This protein binds this small molecule.
Small molecule (SMILES): C=CC[C@@H]1/C=C(\C)C[C@H](C)C[C@H](OC)[C@H]2O[C@@](O)(C(=O)C(=O)N3CCCC[C@H]3C(=O)O[C@H](/C(C)=C/[C@@H]3CC[C@@H](O)[C@H](OC)C3)[C@H](C)[C@@H](O)CC1=O)[C@H](C)C[C@@H]2OC

Binding-site contacts:
Ligand atom C38 contacts residue BTB1 of chain 1.J at 3.5 Å.
Ligand atom C15 contacts residue TYR13 of chain 1.B at 3.8 Å (hydrophobic).
Ligand atom O2 contacts residue LEU36 of chain 1.B at 3.2 Å.
Ligand atom C34 contacts residue BTB1 of chain 1.J at 3.8 Å.
Ligand atom C28 contacts residue ASN35 of chain 1.B at 3.5 Å.
Ligand atom C45 contacts residue ALA62 of chain 1.B at 3.7 Å (hydrophobic).
Ligand atom C8 contacts residue TYR63 of chain 1.B at 3.5 Å (hydrophobic).
Ligand atom O5 contacts residue TYR13 of chain 1.B at 3.9 Å.
Ligand atom C22 contacts residue BTB1 of chain 1.J at 3.4 Å.
Ligand atom C26 contacts residue ASN35 of chain 1.B at 3.6 Å.
Ligand atom O4 contacts residue ASP23 of chain 1.B at 3.5 Å (salt-bridge).
Ligand atom O2 contacts residue ILE37 of chain 1.B at 2.9 Å (h-bond).
Ligand atom O4 contacts residue PHE128 of chain 1.B at 3.8 Å.
Ligand atom C1 contacts residue LEU36 of chain 1.B at 3.9 Å (hydrophobic).
Ligand atom C41 contacts residue LEU27 of chain 1.B at 3.7 Å (hydrophobic).
Ligand atom O9 contacts residue BTB1 of chain 1.J at 3.7 Å.
Ligand atom O10 contacts residue ASN35 of chain 1.B at 2.6 Å (h-bond).
Ligand atom C35 contacts residue LEU121 of chain 1.B at 3.6 Å (hydrophobic).
Ligand atom C42 contacts residue TYR63 of chain 1.B at 3.5 Å (hydrophobic).
Ligand atom C4 contacts residue LEU27 of chain 1.B at 3.8 Å (hydrophobic).
Ligand atom O5 contacts residue ASP23 of chain 1.B at 3.3 Å (salt-bridge).
Ligand atom C35 contacts residue TYR63 of chain 1.B at 3.4 Å (hydrophobic).
Ligand atom C9 contacts residue ASP23 of chain 1.B at 4.0 Å.
Ligand atom C23 contacts residue BTB1 of chain 1.J at 3.4 Å.
Ligand atom C14 contacts residue ASP23 of chain 1.B at 3.6 Å.
Ligand atom C45 contacts residue TYR63 of chain 1.B at 3.6 Å (hydrophobic).
Ligand atom C30 contacts residue ILE37 of chain 1.B at 3.8 Å (hydrophobic).
Ligand atom O4 contacts residue TYR13 of chain 1.B at 3.4 Å.
Ligand atom O4 contacts residue LEU15 of chain 1.B at 3.5 Å.
Ligand atom O3 contacts residue PHE128 of chain 1.B at 3.7 Å.
Ligand atom O3 contacts residue TYR63 of chain 1.B at 2.8 Å (h-bond).
Ligand atom O6 contacts residue ASP23 of chain 1.B at 2.8 Å (salt-bridge).
Ligand atom C36 contacts residue TYR13 of chain 1.B at 3.4 Å (hydrophobic).
Ligand atom C10 contacts residue ASP23 of chain 1.B at 3.6 Å.
Ligand atom C44 contacts residue ASP23 of chain 1.B at 3.9 Å.
Ligand atom C21 contacts residue BTB1 of chain 1.J at 3.4 Å.
Ligand atom C3 contacts residue LEU40 of chain 1.B at 3.5 Å (hydrophobic).
Ligand atom C4 contacts residue LEU40 of chain 1.B at 3.8 Å (hydrophobic).
Ligand atom C11 contacts residue TYR63 of chain 1.B at 3.3 Å (hydrophobic).
Ligand atom C24 contacts residue ASN35 of chain 1.B at 3.6 Å.

Sequence of chain 1.B:
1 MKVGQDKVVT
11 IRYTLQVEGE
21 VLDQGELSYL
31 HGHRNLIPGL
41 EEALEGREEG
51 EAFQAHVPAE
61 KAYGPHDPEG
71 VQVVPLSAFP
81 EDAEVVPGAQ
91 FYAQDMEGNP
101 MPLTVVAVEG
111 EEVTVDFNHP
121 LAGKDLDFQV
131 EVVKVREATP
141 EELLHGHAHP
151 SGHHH